Sequence of chain 1.B:
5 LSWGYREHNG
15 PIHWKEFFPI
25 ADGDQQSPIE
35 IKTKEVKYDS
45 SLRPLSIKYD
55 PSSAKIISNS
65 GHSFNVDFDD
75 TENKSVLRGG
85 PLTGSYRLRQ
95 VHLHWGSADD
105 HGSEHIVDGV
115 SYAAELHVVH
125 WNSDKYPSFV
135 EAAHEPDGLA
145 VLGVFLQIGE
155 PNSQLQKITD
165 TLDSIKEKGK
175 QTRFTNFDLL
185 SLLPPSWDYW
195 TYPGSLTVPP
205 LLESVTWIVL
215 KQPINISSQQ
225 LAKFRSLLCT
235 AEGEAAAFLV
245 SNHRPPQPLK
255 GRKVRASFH

Binding-site contacts:
Ligand atom N2 contacts residue THR201 of chain 1.B at 2.6 Å (h-bond).
Ligand atom F18 contacts residue GLN94 of chain 1.B at 3.8 Å.
Ligand atom O3 contacts residue VAL145 of chain 1.B at 3.8 Å.
Ligand atom C14 contacts residue LEU200 of chain 1.B at 3.8 Å (hydrophobic).
Ligand atom C8 contacts residue GLN94 of chain 1.B at 3.5 Å.
Ligand atom C10 contacts residue LEU200 of chain 1.B at 3.3 Å (hydrophobic).
Ligand atom C9 contacts residue LEU200 of chain 1.B at 3.7 Å (hydrophobic).
Ligand atom O4 contacts residue LEU200 of chain 1.B at 3.1 Å.
Ligand atom F16 contacts residue VAL123 of chain 1.B at 3.5 Å.
Ligand atom F15 contacts residue PHE133 of chain 1.B at 3.2 Å.
Ligand atom F17 contacts residue VAL202 of chain 1.B at 3.1 Å.
Ligand atom F16 contacts residue LEU200 of chain 1.B at 3.0 Å.
Ligand atom N2 contacts residue HIS121 of chain 1.B at 3.3 Å (h-bond).
Ligand atom F15 contacts residue VAL123 of chain 1.B at 3.5 Å.
Ligand atom S1 contacts residue ZN1 of chain 1.G at 3.0 Å.
Ligand atom F17 contacts residue ZN1 of chain 1.G at 3.5 Å.
Ligand atom N2 contacts residue ZN1 of chain 1.G at 1.9 Å.
Ligand atom F15 contacts residue LEU200 of chain 1.B at 3.6 Å.
Ligand atom C7 contacts residue VAL202 of chain 1.B at 3.6 Å (hydrophobic).
Ligand atom S1 contacts residue HIS96 of chain 1.B at 3.8 Å.
Ligand atom F16 contacts residue VAL145 of chain 1.B at 3.8 Å.
Ligand atom C6 contacts residue HIS96 of chain 1.B at 3.3 Å.
Ligand atom S1 contacts residue THR201 of chain 1.B at 3.8 Å.
Ligand atom O3 contacts residue TRP211 of chain 1.B at 3.9 Å.
Ligand atom O4 contacts residue THR201 of chain 1.B at 2.8 Å (h-bond).
Ligand atom F18 contacts residue VAL202 of chain 1.B at 3.5 Å.
Ligand atom F17 contacts residue HIS96 of chain 1.B at 3.3 Å.
Ligand atom N2 contacts residue HIS96 of chain 1.B at 3.3 Å (h-bond).
Ligand atom S11 contacts residue GLN94 of chain 1.B at 3.7 Å.
Ligand atom O3 contacts residue HIS121 of chain 1.B at 3.2 Å (h-bond).
Ligand atom C7 contacts residue GLN94 of chain 1.B at 3.6 Å.
Ligand atom C6 contacts residue VAL202 of chain 1.B at 3.4 Å (hydrophobic).
Ligand atom C10 contacts residue VAL123 of chain 1.B at 3.7 Å (hydrophobic).
Ligand atom O4 contacts residue TRP211 of chain 1.B at 3.7 Å.
Ligand atom N2 contacts residue HIS98 of chain 1.B at 3.2 Å (h-bond).
Ligand atom O3 contacts residue VAL123 of chain 1.B at 3.9 Å.
Ligand atom C7 contacts residue HIS96 of chain 1.B at 3.9 Å.
Ligand atom O3 contacts residue ZN1 of chain 1.G at 2.9 Å.
Ligand atom O3 contacts residue HIS96 of chain 1.B at 3.3 Å.
Ligand atom C5 contacts residue HIS96 of chain 1.B at 3.4 Å.

This protein binds this small molecule.
Small molecule (SMILES): CCCSc1c(F)c(F)c(S(N)(=O)=O)c(F)c1F